The protein below binds the small molecule below.
Small molecule (SMILES): Nc1ccn([C@@H]2C[C@@H](O)[C@H](CO)O2)c(=O)n1

Binding-site contacts:
Ligand atom N4 contacts residue GLN117 of chain 1.B at 2.8 Å (h-bond).
Ligand atom C10 contacts residue TYR106 of chain 1.B at 3.5 Å (hydrophobic).
Ligand atom C2 contacts residue GLN117 of chain 1.B at 3.9 Å.
Ligand atom O4 contacts residue ILE50 of chain 1.B at 3.8 Å.
Ligand atom O3 contacts residue ILE50 of chain 1.B at 3.9 Å.
Ligand atom C4 contacts residue ASP153 of chain 1.B at 3.9 Å.
Ligand atom C5 contacts residue ARG148 of chain 1.B at 3.5 Å.
Ligand atom N4 contacts residue ASP153 of chain 1.B at 2.9 Å (salt-bridge).
Ligand atom O1 contacts residue MET105 of chain 1.B at 3.8 Å.
Ligand atom C3 contacts residue GLN117 of chain 1.B at 3.6 Å.
Ligand atom C4 contacts residue GLU73 of chain 1.B at 3.9 Å.
Ligand atom O5 contacts residue GLU73 of chain 1.B at 2.5 Å (salt-bridge).
Ligand atom C8 contacts residue TYR106 of chain 1.B at 3.8 Å (hydrophobic).
Ligand atom C8 contacts residue PHE157 of chain 1.B at 3.9 Å (hydrophobic).
Ligand atom C9 contacts residue TYR106 of chain 1.B at 3.4 Å (hydrophobic).
Ligand atom C12 contacts residue GLU73 of chain 1.B at 3.2 Å.
Ligand atom N3 contacts residue PHE116 of chain 1.B at 3.4 Å.
Ligand atom N4 contacts residue PHE157 of chain 1.B at 3.7 Å.
Ligand atom O5 contacts residue ARG148 of chain 1.B at 2.9 Å (salt-bridge).
Ligand atom C11 contacts residue GLU217 of chain 1.B at 3.5 Å.
Ligand atom N4 contacts residue ALA120 of chain 1.B at 4.0 Å.
Ligand atom C5 contacts residue GLU73 of chain 1.B at 3.9 Å.
Ligand atom O1 contacts residue PHE157 of chain 1.B at 3.5 Å.
Ligand atom N3 contacts residue GLN117 of chain 1.B at 3.0 Å (h-bond).
Ligand atom C10 contacts residue GLU217 of chain 1.B at 3.1 Å.
Ligand atom N3 contacts residue PHE157 of chain 1.B at 3.4 Å.
Ligand atom C12 contacts residue VAL75 of chain 1.B at 3.6 Å (hydrophobic).
Ligand atom C2 contacts residue PHE157 of chain 1.B at 3.3 Å (hydrophobic).
Ligand atom C12 contacts residue ARG214 of chain 1.B at 3.6 Å.
Ligand atom O4 contacts residue ARG148 of chain 1.B at 3.5 Å (salt-bridge).
Ligand atom O1 contacts residue PHE116 of chain 1.B at 3.5 Å.
Ligand atom O3 contacts residue GLU217 of chain 1.B at 2.5 Å (salt-bridge).
Ligand atom C3 contacts residue PHE157 of chain 1.B at 3.5 Å (hydrophobic).
Ligand atom O1 contacts residue GLN117 of chain 1.B at 3.8 Å.
Ligand atom C3 contacts residue ASP153 of chain 1.B at 3.8 Å.
Ligand atom N2 contacts residue PHE157 of chain 1.B at 3.6 Å.
Ligand atom C10 contacts residue LEU102 of chain 1.B at 3.7 Å (hydrophobic).
Ligand atom C2 contacts residue PHE116 of chain 1.B at 3.5 Å (hydrophobic).
Ligand atom C9 contacts residue LEU102 of chain 1.B at 3.5 Å (hydrophobic).
Ligand atom O3 contacts residue TYR106 of chain 1.B at 2.5 Å (h-bond).

Sequence of chain 1.B:
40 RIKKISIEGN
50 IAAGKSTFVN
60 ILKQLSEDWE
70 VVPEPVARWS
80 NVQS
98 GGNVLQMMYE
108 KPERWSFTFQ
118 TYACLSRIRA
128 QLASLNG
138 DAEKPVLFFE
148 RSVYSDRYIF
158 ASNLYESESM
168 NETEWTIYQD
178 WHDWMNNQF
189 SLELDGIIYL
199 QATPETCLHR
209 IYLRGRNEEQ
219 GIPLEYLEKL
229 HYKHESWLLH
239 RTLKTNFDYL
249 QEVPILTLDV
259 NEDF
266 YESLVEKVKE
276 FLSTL